Binding-site contacts:
Ligand atom C5 contacts residue ASN243 of chain 1.A at 3.6 Å.
Ligand atom O5 contacts residue TRP149 of chain 1.A at 4.1 Å.
Ligand atom C8 contacts residue ASN243 of chain 1.A at 3.8 Å.
Ligand atom C2 contacts residue ASN243 of chain 1.A at 2.5 Å.
Ligand atom O6 contacts residue ASN243 of chain 1.A at 4.5 Å.
Ligand atom C7 contacts residue ASN243 of chain 1.A at 2.9 Å.
Ligand atom O7 contacts residue ASN243 of chain 1.A at 2.9 Å (h-bond).
Ligand atom O5 contacts residue ASN243 of chain 1.A at 2.3 Å (h-bond).
Ligand atom C4 contacts residue ASN243 of chain 1.A at 4.2 Å.
Ligand atom C1 contacts residue TRP149 of chain 1.A at 4.1 Å (hydrophobic).
Ligand atom C8 contacts residue VAL241 of chain 1.A at 4.3 Å (hydrophobic).
Ligand atom C1 contacts residue ASN243 of chain 1.A at 1.4 Å.
Ligand atom C3 contacts residue TRP149 of chain 1.A at 4.5 Å (hydrophobic).
Ligand atom C3 contacts residue ASN243 of chain 1.A at 3.8 Å.
Ligand atom C5 contacts residue TRP149 of chain 1.A at 4.0 Å (hydrophobic).
Ligand atom N2 contacts residue ASN243 of chain 1.A at 3.0 Å (h-bond).

Sequence of chain 1.A:
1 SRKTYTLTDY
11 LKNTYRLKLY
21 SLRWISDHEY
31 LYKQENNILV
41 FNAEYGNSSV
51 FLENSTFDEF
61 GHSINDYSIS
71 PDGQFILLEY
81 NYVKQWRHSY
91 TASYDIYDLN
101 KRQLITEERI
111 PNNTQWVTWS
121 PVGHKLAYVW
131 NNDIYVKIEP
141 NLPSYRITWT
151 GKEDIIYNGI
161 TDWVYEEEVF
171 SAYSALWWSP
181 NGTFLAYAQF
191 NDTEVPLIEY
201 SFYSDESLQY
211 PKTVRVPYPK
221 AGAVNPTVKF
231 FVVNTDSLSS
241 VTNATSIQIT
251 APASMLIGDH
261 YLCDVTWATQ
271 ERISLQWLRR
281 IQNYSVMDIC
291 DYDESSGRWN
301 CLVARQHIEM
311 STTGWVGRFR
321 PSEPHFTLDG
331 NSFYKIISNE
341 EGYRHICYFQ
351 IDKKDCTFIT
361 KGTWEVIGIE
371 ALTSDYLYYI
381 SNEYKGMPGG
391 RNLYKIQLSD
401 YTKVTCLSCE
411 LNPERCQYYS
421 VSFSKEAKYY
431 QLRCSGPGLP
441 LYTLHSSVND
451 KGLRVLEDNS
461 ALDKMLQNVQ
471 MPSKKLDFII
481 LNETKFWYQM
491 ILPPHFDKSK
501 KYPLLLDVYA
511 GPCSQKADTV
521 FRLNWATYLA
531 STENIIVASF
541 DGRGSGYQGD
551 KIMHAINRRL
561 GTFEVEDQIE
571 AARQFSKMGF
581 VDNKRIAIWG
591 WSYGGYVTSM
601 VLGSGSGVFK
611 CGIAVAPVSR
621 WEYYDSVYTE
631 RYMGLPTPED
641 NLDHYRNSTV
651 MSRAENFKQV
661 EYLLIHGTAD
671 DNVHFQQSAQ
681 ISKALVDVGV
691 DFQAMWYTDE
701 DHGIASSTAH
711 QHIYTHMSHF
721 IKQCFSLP

The small molecule below binds the protein below.
Small molecule (SMILES): CC(=O)N[C@@H]1[C@@H](O)[C@H](O)[C@@H](CO)O[C@H]1O